The small molecule below binds the protein below.
Small molecule (SMILES): N[C@@H](Cc1c[nH]c2ccccc12)C(=O)O

Binding-site contacts:
Ligand atom N contacts residue THR23 of chain 1.H at 2.8 Å (h-bond).
Ligand atom CA contacts residue GLY25 of chain 1.H at 3.4 Å.
Ligand atom CZ3 contacts residue HIS32 of chain 1.I at 3.9 Å.
Ligand atom CE3 contacts residue HIS32 of chain 1.I at 3.9 Å.
Ligand atom N contacts residue THR28 of chain 1.H at 2.8 Å (h-bond).
Ligand atom O contacts residue THR47 of chain 1.I at 3.5 Å.
Ligand atom N contacts residue ARG24 of chain 1.H at 4.1 Å.
Ligand atom OXT contacts residue HIS49 of chain 1.I at 3.9 Å.
Ligand atom CD1 contacts residue GLN45 of chain 1.I at 3.5 Å.
Ligand atom CD1 contacts residue SER51 of chain 1.H at 3.6 Å.
Ligand atom C contacts residue SER51 of chain 1.H at 3.7 Å.
Ligand atom C contacts residue THR47 of chain 1.I at 3.5 Å.
Ligand atom O contacts residue THR23 of chain 1.H at 4.0 Å.
Ligand atom CA contacts residue THR23 of chain 1.H at 3.8 Å.
Ligand atom N contacts residue GLY25 of chain 1.H at 2.7 Å (h-bond).
Ligand atom CZ2 contacts residue ALA44 of chain 1.I at 4.0 Å (hydrophobic).
Ligand atom CZ2 contacts residue THR50 of chain 1.I at 3.9 Å.
Ligand atom O contacts residue GLY25 of chain 1.H at 3.0 Å (h-bond).
Ligand atom CE2 contacts residue GLN45 of chain 1.I at 4.0 Å.
Ligand atom CZ3 contacts residue GLY21 of chain 1.I at 3.5 Å.
Ligand atom CG contacts residue SER51 of chain 1.H at 4.0 Å.
Ligand atom OXT contacts residue THR47 of chain 1.I at 2.6 Å (h-bond).
Ligand atom C contacts residue GLY25 of chain 1.H at 3.4 Å.
Ligand atom CH2 contacts residue ILE20 of chain 1.I at 4.0 Å (hydrophobic).
Ligand atom CD1 contacts residue THR47 of chain 1.I at 3.9 Å.
Ligand atom CA contacts residue THR28 of chain 1.H at 3.2 Å.
Ligand atom OXT contacts residue GLY25 of chain 1.H at 4.0 Å.
Ligand atom CB contacts residue SER51 of chain 1.H at 3.5 Å.
Ligand atom O contacts residue ARG24 of chain 1.H at 3.5 Å.
Ligand atom N contacts residue ASP27 of chain 1.H at 3.0 Å (salt-bridge).
Ligand atom O contacts residue SER51 of chain 1.H at 3.0 Å (h-bond).
Ligand atom CZ2 contacts residue ILE53 of chain 1.I at 3.8 Å (hydrophobic).
Ligand atom CD2 contacts residue THR50 of chain 1.I at 4.0 Å.
Ligand atom OXT contacts residue THR50 of chain 1.I at 2.7 Å (h-bond).
Ligand atom CH2 contacts residue GLY21 of chain 1.I at 3.5 Å.
Ligand atom C contacts residue THR50 of chain 1.I at 3.8 Å.
Ligand atom NE1 contacts residue ALA44 of chain 1.I at 3.9 Å.
Ligand atom CB contacts residue THR23 of chain 1.H at 3.7 Å.
Ligand atom NE1 contacts residue GLN45 of chain 1.I at 2.9 Å (h-bond).
Ligand atom CB contacts residue THR28 of chain 1.H at 3.6 Å.

Sequence of chain 1.H:
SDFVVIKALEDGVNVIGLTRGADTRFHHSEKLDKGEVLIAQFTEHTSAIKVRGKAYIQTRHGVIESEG

Sequence of chain 1.I:
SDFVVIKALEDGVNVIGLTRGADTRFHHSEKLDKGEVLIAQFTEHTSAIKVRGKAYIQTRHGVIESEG